Sequence of chain 1.B:
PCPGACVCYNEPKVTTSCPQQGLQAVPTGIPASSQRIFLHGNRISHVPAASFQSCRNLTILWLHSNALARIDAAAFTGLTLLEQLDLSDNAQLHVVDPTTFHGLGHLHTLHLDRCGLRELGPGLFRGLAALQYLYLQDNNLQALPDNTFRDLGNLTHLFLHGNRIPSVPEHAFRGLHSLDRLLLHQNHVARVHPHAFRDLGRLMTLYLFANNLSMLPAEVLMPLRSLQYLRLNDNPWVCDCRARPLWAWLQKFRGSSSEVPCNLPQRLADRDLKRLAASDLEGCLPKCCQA

Binding-site contacts:
Ligand atom C4 contacts residue ASN59 of chain 1.B at 4.2 Å.
Ligand atom O5 contacts residue ASN59 of chain 1.B at 2.4 Å (h-bond).
Ligand atom C2 contacts residue ASN59 of chain 1.B at 2.5 Å.
Ligand atom C7 contacts residue ASN59 of chain 1.B at 3.8 Å.
Ligand atom C1 contacts residue ASN59 of chain 1.B at 1.4 Å.
Ligand atom C7 contacts residue ALA34 of chain 1.B at 4.0 Å (hydrophobic).
Ligand atom C8 contacts residue SER35 of chain 1.B at 3.6 Å.
Ligand atom C8 contacts residue ALA34 of chain 1.B at 4.3 Å (hydrophobic).
Ligand atom O7 contacts residue SER56 of chain 1.B at 3.9 Å.
Ligand atom O7 contacts residue ALA34 of chain 1.B at 3.5 Å (h-bond).
Ligand atom C8 contacts residue ASN59 of chain 1.B at 4.2 Å.
Ligand atom C5 contacts residue ASN59 of chain 1.B at 3.7 Å.
Ligand atom O7 contacts residue SER35 of chain 1.B at 4.4 Å.
Ligand atom C7 contacts residue SER35 of chain 1.B at 4.2 Å.
Ligand atom N2 contacts residue ASN59 of chain 1.B at 2.9 Å (h-bond).
Ligand atom C3 contacts residue ASN59 of chain 1.B at 3.8 Å.

A protein and the small-molecule ligand that binds it are described below.
Small molecule (SMILES): CC(=O)N[C@@H]1[C@@H](O)[C@H](O)[C@@H](CO)O[C@H]1O